This protein binds this small molecule.
Small molecule (SMILES): C[C@H](Nc1nccc(Nc2cc(C3CC3)[nH]n2)n1)c1ccc2[nH]ccc2n1

Sequence of chain 1.B:
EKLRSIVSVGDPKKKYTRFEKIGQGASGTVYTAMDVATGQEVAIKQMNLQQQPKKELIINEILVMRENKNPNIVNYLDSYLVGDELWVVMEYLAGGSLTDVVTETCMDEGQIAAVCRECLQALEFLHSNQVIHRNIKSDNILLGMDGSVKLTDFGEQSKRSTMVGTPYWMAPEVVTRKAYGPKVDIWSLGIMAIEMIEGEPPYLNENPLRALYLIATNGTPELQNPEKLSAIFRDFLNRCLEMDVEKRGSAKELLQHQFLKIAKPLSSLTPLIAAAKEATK

Binding-site contacts:
Ligand atom C18 contacts residue LEU100 of chain 1.B at 3.1 Å (hydrophobic).
Ligand atom C23 contacts residue LEU149 of chain 1.B at 3.5 Å (hydrophobic).
Ligand atom N12 contacts residue ASP146 of chain 1.B at 2.7 Å (salt-bridge).
Ligand atom N25 contacts residue TYR99 of chain 1.B at 3.7 Å.
Ligand atom C19 contacts residue LEU100 of chain 1.B at 3.3 Å (hydrophobic).
Ligand atom N25 contacts residue LEU100 of chain 1.B at 3.8 Å.
Ligand atom N27 contacts residue TYR99 of chain 1.B at 3.3 Å.
Ligand atom C22 contacts residue TYR99 of chain 1.B at 3.6 Å (hydrophobic).
Ligand atom C28 contacts residue ALA50 of chain 1.B at 3.8 Å (hydrophobic).
Ligand atom N12 contacts residue ASN147 of chain 1.B at 3.1 Å (h-bond).
Ligand atom C6 contacts residue ASP146 of chain 1.B at 3.3 Å.
Ligand atom C2 contacts residue ILE29 of chain 1.B at 4.0 Å (hydrophobic).
Ligand atom C10 contacts residue THR159 of chain 1.B at 3.8 Å.
Ligand atom C17 contacts residue GLY103 of chain 1.B at 3.7 Å.
Ligand atom C22 contacts residue LEU100 of chain 1.B at 3.6 Å (hydrophobic).
Ligand atom N25 contacts residue GLU98 of chain 1.B at 2.9 Å (salt-bridge).
Ligand atom C11 contacts residue ASP146 of chain 1.B at 3.9 Å.
Ligand atom N14 contacts residue ILE29 of chain 1.B at 4.0 Å.
Ligand atom C1 contacts residue ILE29 of chain 1.B at 3.9 Å (hydrophobic).
Ligand atom N21 contacts residue TYR99 of chain 1.B at 3.4 Å.
Ligand atom C6 contacts residue LEU149 of chain 1.B at 4.0 Å (hydrophobic).
Ligand atom C19 contacts residue TYR99 of chain 1.B at 3.6 Å (hydrophobic).
Ligand atom N12 contacts residue THR159 of chain 1.B at 3.7 Å.
Ligand atom C11 contacts residue THR159 of chain 1.B at 3.4 Å.
Ligand atom N27 contacts residue LEU149 of chain 1.B at 3.9 Å.
Ligand atom C18 contacts residue GLY103 of chain 1.B at 3.7 Å.
Ligand atom N25 contacts residue LEU149 of chain 1.B at 4.0 Å.
Ligand atom N25 contacts residue VAL81 of chain 1.B at 4.0 Å.
Ligand atom N27 contacts residue GLU98 of chain 1.B at 3.6 Å (salt-bridge).
Ligand atom N25 contacts residue ALA50 of chain 1.B at 3.7 Å.
Ligand atom C30 contacts residue THR159 of chain 1.B at 3.6 Å.
Ligand atom C11 contacts residue ASN147 of chain 1.B at 3.0 Å.
Ligand atom C24 contacts residue ALA50 of chain 1.B at 3.8 Å (hydrophobic).
Ligand atom C22 contacts residue LEU149 of chain 1.B at 3.6 Å (hydrophobic).
Ligand atom N27 contacts residue LEU100 of chain 1.B at 2.7 Å (h-bond).
Ligand atom C18 contacts residue TYR99 of chain 1.B at 3.8 Å (hydrophobic).
Ligand atom N21 contacts residue LEU100 of chain 1.B at 2.6 Å (h-bond).
Ligand atom C11 contacts residue ASP160 of chain 1.B at 3.6 Å.
Ligand atom C24 contacts residue LEU149 of chain 1.B at 3.8 Å (hydrophobic).
Ligand atom C7 contacts residue ASP146 of chain 1.B at 3.2 Å.